A protein and the small-molecule ligand that binds it are described below.
Small molecule (SMILES): Oc1cc(O)c2ccccc2c1

Sequence of chain 1.D:
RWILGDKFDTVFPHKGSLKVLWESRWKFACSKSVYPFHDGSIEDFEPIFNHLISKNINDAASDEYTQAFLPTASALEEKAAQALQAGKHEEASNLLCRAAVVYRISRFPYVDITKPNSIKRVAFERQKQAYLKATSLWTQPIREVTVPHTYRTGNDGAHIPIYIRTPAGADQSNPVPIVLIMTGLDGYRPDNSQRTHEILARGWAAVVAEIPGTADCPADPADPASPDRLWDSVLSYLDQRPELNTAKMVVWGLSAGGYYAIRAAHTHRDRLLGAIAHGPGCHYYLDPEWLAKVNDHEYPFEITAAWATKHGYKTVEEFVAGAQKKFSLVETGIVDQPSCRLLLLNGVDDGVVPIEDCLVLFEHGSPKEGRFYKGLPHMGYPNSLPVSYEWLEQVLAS

Binding-site contacts:
Ligand atom C4 contacts residue TYR54 of chain 1.D at 3.4 Å (hydrophobic).
Ligand atom O2 contacts residue TYR54 of chain 1.D at 3.3 Å (h-bond).
Ligand atom C9 contacts residue MET398 of chain 1.D at 3.9 Å (hydrophobic).
Ligand atom O2 contacts residue MET398 of chain 1.D at 4.0 Å.
Ligand atom C8 contacts residue TYR400 of chain 1.D at 3.6 Å (hydrophobic).
Ligand atom C7 contacts residue TYR54 of chain 1.D at 3.8 Å (hydrophobic).
Ligand atom C5 contacts residue TYR54 of chain 1.D at 3.4 Å (hydrophobic).
Ligand atom C9 contacts residue TYR400 of chain 1.D at 4.5 Å (hydrophobic).
Ligand atom C2 contacts residue SER274 of chain 1.D at 4.0 Å.
Ligand atom C3 contacts residue MET398 of chain 1.D at 3.8 Å (hydrophobic).
Ligand atom C4 contacts residue MET398 of chain 1.D at 3.4 Å (hydrophobic).
Ligand atom C3 contacts residue SER274 of chain 1.D at 4.3 Å.
Ligand atom C6 contacts residue HIS397 of chain 1.D at 4.1 Å.
Ligand atom C10 contacts residue MET398 of chain 1.D at 3.7 Å (hydrophobic).
Ligand atom C1 contacts residue TYR54 of chain 1.D at 3.6 Å (hydrophobic).
Ligand atom C10 contacts residue TYR54 of chain 1.D at 3.5 Å (hydrophobic).
Ligand atom O2 contacts residue SER274 of chain 1.D at 3.8 Å.
Ligand atom O2 contacts residue HIS397 of chain 1.D at 3.7 Å.
Ligand atom C5 contacts residue MET398 of chain 1.D at 3.4 Å (hydrophobic).
Ligand atom C2 contacts residue MET398 of chain 1.D at 4.0 Å (hydrophobic).
Ligand atom C9 contacts residue TYR54 of chain 1.D at 3.4 Å (hydrophobic).
Ligand atom C2 contacts residue TYR54 of chain 1.D at 3.5 Å (hydrophobic).
Ligand atom C10 contacts residue TYR400 of chain 1.D at 4.4 Å (hydrophobic).
Ligand atom C7 contacts residue MET398 of chain 1.D at 4.2 Å (hydrophobic).
Ligand atom O1 contacts residue MET398 of chain 1.D at 4.4 Å.
Ligand atom O1 contacts residue TYR54 of chain 1.D at 4.3 Å.
Ligand atom O1 contacts residue ARG214 of chain 1.D at 4.3 Å.
Ligand atom C6 contacts residue TYR54 of chain 1.D at 3.7 Å (hydrophobic).
Ligand atom C8 contacts residue TYR54 of chain 1.D at 3.6 Å (hydrophobic).
Ligand atom C3 contacts residue TYR54 of chain 1.D at 3.3 Å (hydrophobic).
Ligand atom C6 contacts residue MET398 of chain 1.D at 3.9 Å (hydrophobic).
Ligand atom C7 contacts residue TYR400 of chain 1.D at 3.6 Å (hydrophobic).
Ligand atom O1 contacts residue LEU273 of chain 1.D at 4.0 Å.
Ligand atom C8 contacts residue MET398 of chain 1.D at 4.4 Å (hydrophobic).
Ligand atom C5 contacts residue HIS397 of chain 1.D at 4.3 Å.
Ligand atom C1 contacts residue MET398 of chain 1.D at 3.8 Å (hydrophobic).